Binding-site contacts:
Ligand atom C7 contacts residue ALA127 of chain 1.C at 3.8 Å (hydrophobic).
Ligand atom C17 contacts residue GLU290 of chain 1.C at 3.8 Å.
Ligand atom CL contacts residue TYR319 of chain 1.D at 3.8 Å.
Ligand atom N1 contacts residue GLU290 of chain 1.C at 3.6 Å.
Ligand atom N4 contacts residue GLU290 of chain 1.C at 3.0 Å (salt-bridge).
Ligand atom C10 contacts residue GLU290 of chain 1.C at 3.7 Å.
Ligand atom O1 contacts residue TYR319 of chain 1.D at 3.8 Å.
Ligand atom O2 contacts residue ALA127 of chain 1.C at 3.6 Å.
Ligand atom C26 contacts residue SER131 of chain 1.C at 3.5 Å.
Ligand atom S contacts residue SER131 of chain 1.C at 3.8 Å.
Ligand atom C22 contacts residue GLU290 of chain 1.C at 3.8 Å.
Ligand atom C2 contacts residue GLY266 of chain 1.C at 3.5 Å.
Ligand atom C3 contacts residue GLY266 of chain 1.C at 3.6 Å.
Ligand atom C13 contacts residue GLU290 of chain 1.C at 3.7 Å.
Ligand atom N1 contacts residue THR184 of chain 1.C at 3.7 Å.
Ligand atom C8 contacts residue IMP1 of chain 1.L at 3.9 Å.
Ligand atom C20 contacts residue PRO28 of chain 1.D at 3.8 Å (hydrophobic).
Ligand atom C13 contacts residue GLY266 of chain 1.C at 3.7 Å.
Ligand atom S contacts residue HIS128 of chain 1.C at 3.5 Å.
Ligand atom N3 contacts residue GLU290 of chain 1.C at 3.4 Å (salt-bridge).
Ligand atom O1 contacts residue THR184 of chain 1.C at 3.1 Å (h-bond).
Ligand atom C13 contacts residue MET271 of chain 1.C at 3.7 Å (hydrophobic).
Ligand atom N1 contacts residue ALA127 of chain 1.C at 3.5 Å.
Ligand atom O1 contacts residue IMP1 of chain 1.L at 3.4 Å.
Ligand atom C10 contacts residue ALA127 of chain 1.C at 3.8 Å (hydrophobic).
Ligand atom C12 contacts residue MET271 of chain 1.C at 3.7 Å (hydrophobic).
Ligand atom C21 contacts residue PRO28 of chain 1.D at 3.5 Å (hydrophobic).
Ligand atom C18 contacts residue ALA127 of chain 1.C at 3.6 Å (hydrophobic).
Ligand atom C13 contacts residue VAL288 of chain 1.C at 3.7 Å (hydrophobic).
Ligand atom CL contacts residue HIS128 of chain 1.C at 3.9 Å.
Ligand atom C22 contacts residue PRO28 of chain 1.D at 3.8 Å (hydrophobic).
Ligand atom F3 contacts residue VAL103 of chain 1.C at 3.1 Å.
Ligand atom C3 contacts residue MET265 of chain 1.C at 3.7 Å (hydrophobic).
Ligand atom O1 contacts residue GLU290 of chain 1.C at 3.8 Å.
Ligand atom C17 contacts residue ALA127 of chain 1.C at 3.8 Å (hydrophobic).
Ligand atom CL contacts residue GLY318 of chain 1.D at 3.3 Å.
Ligand atom C22 contacts residue SER315 of chain 1.D at 3.1 Å.
Ligand atom C22 contacts residue TYR319 of chain 1.D at 3.7 Å (hydrophobic).
Ligand atom N1 contacts residue IMP1 of chain 1.L at 3.7 Å.
Ligand atom C21 contacts residue SER315 of chain 1.D at 3.5 Å.

Sequence of chain 1.C:
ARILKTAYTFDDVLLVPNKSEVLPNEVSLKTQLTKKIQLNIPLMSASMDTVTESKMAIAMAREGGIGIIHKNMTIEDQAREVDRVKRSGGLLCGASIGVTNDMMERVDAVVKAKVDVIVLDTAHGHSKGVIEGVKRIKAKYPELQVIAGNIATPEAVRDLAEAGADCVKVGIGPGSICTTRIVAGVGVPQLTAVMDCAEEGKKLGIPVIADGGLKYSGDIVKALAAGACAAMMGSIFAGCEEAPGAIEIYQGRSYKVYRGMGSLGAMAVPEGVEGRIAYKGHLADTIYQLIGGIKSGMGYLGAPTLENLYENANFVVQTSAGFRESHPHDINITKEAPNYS

Sequence of chain 1.D:
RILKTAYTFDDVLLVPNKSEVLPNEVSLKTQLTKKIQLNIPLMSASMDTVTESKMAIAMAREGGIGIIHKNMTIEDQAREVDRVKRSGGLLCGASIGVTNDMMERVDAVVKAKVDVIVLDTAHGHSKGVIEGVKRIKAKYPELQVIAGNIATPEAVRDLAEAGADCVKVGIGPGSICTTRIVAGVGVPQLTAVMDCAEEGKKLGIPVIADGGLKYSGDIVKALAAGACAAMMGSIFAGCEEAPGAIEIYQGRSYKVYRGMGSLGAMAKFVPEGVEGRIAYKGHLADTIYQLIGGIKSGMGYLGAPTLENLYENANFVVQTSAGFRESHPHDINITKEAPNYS

The protein below binds the small molecule below.
Small molecule (SMILES): C/C(=N\O)c1cccc(C(C)(C)NC(=O)Nc2ccc(Cl)c(-c3nc(C(F)(F)F)cs3)c2)c1